This small molecule binds to this protein.
Small molecule (SMILES): CC(=O)N[C@@H]1[C@@H](O)[C@H](O)[C@@H](CO)O[C@H]1O

Binding-site contacts:
Ligand atom C5 contacts residue ASN477 of chain 2.A at 3.4 Å.
Ligand atom C8 contacts residue THR479 of chain 2.A at 3.9 Å.
Ligand atom C2 contacts residue ASN477 of chain 2.A at 2.4 Å.
Ligand atom C2 contacts residue THR479 of chain 2.A at 4.3 Å.
Ligand atom N2 contacts residue ASN477 of chain 2.A at 3.1 Å (h-bond).
Ligand atom O5 contacts residue THR479 of chain 2.A at 3.9 Å.
Ligand atom O5 contacts residue SER474 of chain 2.A at 4.2 Å.
Ligand atom C6 contacts residue ASN477 of chain 2.A at 3.6 Å.
Ligand atom C1 contacts residue THR479 of chain 2.A at 3.4 Å.
Ligand atom C7 contacts residue THR479 of chain 2.A at 4.2 Å.
Ligand atom O6 contacts residue GLY473 of chain 2.A at 3.9 Å.
Ligand atom O6 contacts residue ASN477 of chain 2.A at 4.4 Å.
Ligand atom O5 contacts residue ASN477 of chain 2.A at 2.3 Å (h-bond).
Ligand atom C3 contacts residue ASN477 of chain 2.A at 3.7 Å.
Ligand atom C7 contacts residue ASN477 of chain 2.A at 3.3 Å.
Ligand atom O6 contacts residue ALA470 of chain 2.A at 4.2 Å.
Ligand atom C1 contacts residue ASN477 of chain 2.A at 1.4 Å.
Ligand atom O7 contacts residue ASN477 of chain 2.A at 3.1 Å (h-bond).
Ligand atom C4 contacts residue ASN477 of chain 2.A at 4.0 Å.
Ligand atom N2 contacts residue THR479 of chain 2.A at 4.0 Å.
Ligand atom O5 contacts residue GLY473 of chain 2.A at 4.2 Å.

Sequence of chain 2.A:
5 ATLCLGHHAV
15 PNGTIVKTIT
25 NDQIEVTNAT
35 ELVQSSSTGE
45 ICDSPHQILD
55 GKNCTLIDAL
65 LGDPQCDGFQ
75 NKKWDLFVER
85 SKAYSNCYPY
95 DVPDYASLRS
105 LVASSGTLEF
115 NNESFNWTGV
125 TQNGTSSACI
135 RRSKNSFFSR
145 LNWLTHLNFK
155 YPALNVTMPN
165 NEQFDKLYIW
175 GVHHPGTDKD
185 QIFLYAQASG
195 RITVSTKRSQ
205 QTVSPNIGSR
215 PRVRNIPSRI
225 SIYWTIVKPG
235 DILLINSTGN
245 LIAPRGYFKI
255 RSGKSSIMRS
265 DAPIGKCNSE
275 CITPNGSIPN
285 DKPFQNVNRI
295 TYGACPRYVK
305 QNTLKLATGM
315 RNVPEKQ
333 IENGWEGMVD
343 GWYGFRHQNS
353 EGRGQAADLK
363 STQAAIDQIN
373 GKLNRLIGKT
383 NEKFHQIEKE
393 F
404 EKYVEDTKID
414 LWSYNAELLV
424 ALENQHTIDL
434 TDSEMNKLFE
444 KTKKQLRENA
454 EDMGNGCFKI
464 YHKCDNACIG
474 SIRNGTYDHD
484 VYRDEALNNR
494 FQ